Binding-site contacts:
Ligand atom C1 contacts residue GLU46 of chain 3.A at 3.4 Å.
Ligand atom O1 contacts residue MET149 of chain 3.A at 4.2 Å.
Ligand atom O3 contacts residue ASP177 of chain 3.A at 3.8 Å.
Ligand atom O2 contacts residue GLU46 of chain 3.A at 2.8 Å (salt-bridge).
Ligand atom O1 contacts residue ARG72 of chain 3.A at 2.9 Å (salt-bridge).
Ligand atom C2 contacts residue ASP177 of chain 3.A at 3.2 Å.
Ligand atom C1 contacts residue GLN151 of chain 3.A at 3.0 Å.
Ligand atom C4 contacts residue HIS96 of chain 3.A at 3.3 Å.
Ligand atom O1 contacts residue GLN151 of chain 3.A at 2.8 Å (h-bond).
Ligand atom O2 contacts residue PRO95 of chain 3.A at 3.6 Å.
Ligand atom O4 contacts residue SER119 of chain 1.A at 3.9 Å.
Ligand atom C2 contacts residue GLN151 of chain 3.A at 3.0 Å.
Ligand atom C4 contacts residue HIS47 of chain 3.A at 3.3 Å.
Ligand atom O3 contacts residue HIS47 of chain 3.A at 2.7 Å (h-bond).
Ligand atom C1 contacts residue PRO95 of chain 3.A at 4.2 Å (hydrophobic).
Ligand atom C1 contacts residue HIS47 of chain 3.A at 4.3 Å.
Ligand atom C4 contacts residue SER119 of chain 1.A at 3.4 Å.
Ligand atom O5 contacts residue SER119 of chain 1.A at 3.2 Å.
Ligand atom C4 contacts residue GLU46 of chain 3.A at 4.3 Å.
Ligand atom O2 contacts residue HIS47 of chain 3.A at 4.2 Å.
Ligand atom O5 contacts residue ASP177 of chain 3.A at 4.1 Å.
Ligand atom C2 contacts residue HIS96 of chain 3.A at 4.2 Å.
Ligand atom O3 contacts residue SER119 of chain 1.A at 2.8 Å (h-bond).
Ligand atom O4 contacts residue HIS96 of chain 3.A at 3.1 Å (h-bond).
Ligand atom C2 contacts residue HIS47 of chain 3.A at 4.2 Å.
Ligand atom C3 contacts residue HIS96 of chain 3.A at 4.3 Å.
Ligand atom C1 contacts residue ARG72 of chain 3.A at 3.9 Å.
Ligand atom O2 contacts residue GLN151 of chain 3.A at 3.3 Å (h-bond).
Ligand atom O5 contacts residue HIS96 of chain 3.A at 3.5 Å (h-bond).
Ligand atom O5 contacts residue TYR113 of chain 1.A at 3.6 Å.
Ligand atom O1 contacts residue PRO95 of chain 3.A at 3.9 Å.
Ligand atom C3 contacts residue SER119 of chain 1.A at 3.5 Å.
Ligand atom O2 contacts residue HIS96 of chain 3.A at 2.8 Å (h-bond).
Ligand atom O1 contacts residue GLU46 of chain 3.A at 3.4 Å (salt-bridge).
Ligand atom C3 contacts residue HIS47 of chain 3.A at 3.1 Å.
Ligand atom O4 contacts residue GLU46 of chain 3.A at 3.2 Å (salt-bridge).
Ligand atom C2 contacts residue ARG72 of chain 3.A at 4.2 Å.
Ligand atom C1 contacts residue HIS96 of chain 3.A at 3.7 Å.
Ligand atom O4 contacts residue HIS47 of chain 3.A at 3.0 Å (h-bond).
Ligand atom C3 contacts residue ASP177 of chain 3.A at 3.5 Å.

Sequence of chain 3.A:
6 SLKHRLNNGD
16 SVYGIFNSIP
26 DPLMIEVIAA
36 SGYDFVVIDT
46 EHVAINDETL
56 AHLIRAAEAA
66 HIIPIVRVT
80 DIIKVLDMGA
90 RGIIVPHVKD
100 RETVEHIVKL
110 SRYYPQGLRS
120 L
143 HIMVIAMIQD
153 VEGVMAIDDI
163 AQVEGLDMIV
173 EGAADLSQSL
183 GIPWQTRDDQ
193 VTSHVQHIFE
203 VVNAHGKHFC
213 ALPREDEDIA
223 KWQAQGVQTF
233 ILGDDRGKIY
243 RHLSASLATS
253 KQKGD

A small-molecule ligand and the protein it binds are described below.
Small molecule (SMILES): O=C([O-])CC(=O)C(=O)O

Sequence of chain 1.A:
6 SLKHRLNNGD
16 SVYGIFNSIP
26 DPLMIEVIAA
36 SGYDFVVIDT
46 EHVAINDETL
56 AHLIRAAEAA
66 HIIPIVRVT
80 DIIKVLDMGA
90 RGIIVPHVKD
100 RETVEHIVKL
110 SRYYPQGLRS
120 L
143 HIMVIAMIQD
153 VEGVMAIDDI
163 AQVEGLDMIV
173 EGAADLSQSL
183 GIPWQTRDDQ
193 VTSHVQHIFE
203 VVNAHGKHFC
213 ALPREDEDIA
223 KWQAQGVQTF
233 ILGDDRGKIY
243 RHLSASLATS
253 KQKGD